Sequence of chain 1.A:
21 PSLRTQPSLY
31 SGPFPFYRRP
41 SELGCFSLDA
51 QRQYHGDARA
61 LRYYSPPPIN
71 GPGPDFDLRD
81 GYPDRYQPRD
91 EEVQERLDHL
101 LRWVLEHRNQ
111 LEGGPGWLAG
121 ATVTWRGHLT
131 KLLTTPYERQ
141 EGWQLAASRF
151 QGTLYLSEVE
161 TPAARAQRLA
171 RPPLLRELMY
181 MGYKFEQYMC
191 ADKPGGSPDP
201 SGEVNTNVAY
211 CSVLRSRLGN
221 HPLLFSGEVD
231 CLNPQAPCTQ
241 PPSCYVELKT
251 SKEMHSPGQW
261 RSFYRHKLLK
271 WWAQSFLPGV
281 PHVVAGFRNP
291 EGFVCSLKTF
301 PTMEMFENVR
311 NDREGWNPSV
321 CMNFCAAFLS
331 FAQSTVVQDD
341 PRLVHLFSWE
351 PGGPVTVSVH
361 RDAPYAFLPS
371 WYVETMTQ

A protein and the small-molecule ligand that binds it are described below.
Small molecule (SMILES): O=c1ccn([C@@H]2O[C@H](CO[P](=O)(O)O[C@H]3[C@@H](O)[C@H](n4ccc(=O)[nH]c4=O)O[C@@H]3CO[P](=O)(S)O[C@H]3[C@@H](O)[C@H](n4ccc(=O)[nH]c4=O)O[C@@H]3CO[P](=O)(S)O[C@H]3[C@@H](O)[C@H](n4ccc(=O)[nH]c4=O)O[C@@H]3COP(=O)(O)O)[C@@H](OP(=O)(O)O)[C@H]2O)c(=O)[nH]1

Binding-site contacts:
Ligand atom O1P contacts residue LYS249 of chain 1.A at 2.8 Å (salt-bridge).
Ligand atom P contacts residue LYS249 of chain 1.A at 3.4 Å.
Ligand atom O1P contacts residue THR250 of chain 1.A at 2.4 Å (h-bond).
Ligand atom O2' contacts residue MET179 of chain 1.A at 2.5 Å (h-bond).
Ligand atom N3 contacts residue TYR183 of chain 1.A at 3.7 Å.
Ligand atom O3' contacts residue CA1 of chain 1.E at 3.7 Å.
Ligand atom OP1 contacts residue GLY127 of chain 1.A at 3.5 Å.
Ligand atom O1P contacts residue CA1 of chain 1.E at 2.4 Å.
Ligand atom C2 contacts residue TYR183 of chain 1.A at 3.3 Å (hydrophobic).
Ligand atom OP2 contacts residue LYS267 of chain 1.A at 3.1 Å (salt-bridge).
Ligand atom OP1 contacts residue GLN274 of chain 1.A at 3.5 Å (h-bond).
Ligand atom O2' contacts residue GLY182 of chain 1.A at 3.1 Å.
Ligand atom C4' contacts residue LEU178 of chain 1.A at 3.5 Å (hydrophobic).
Ligand atom O3' contacts residue GLY182 of chain 1.A at 3.2 Å.
Ligand atom C5' contacts residue THR250 of chain 1.A at 3.6 Å.
Ligand atom C5' contacts residue ARG288 of chain 1.A at 3.6 Å.
Ligand atom O4' contacts residue GLU228 of chain 1.A at 3.1 Å (salt-bridge).
Ligand atom C5' contacts residue GLN274 of chain 1.A at 3.5 Å.
Ligand atom O2' contacts residue GLU228 of chain 1.A at 3.7 Å.
Ligand atom C1' contacts residue GLU228 of chain 1.A at 3.2 Å.
Ligand atom OP2 contacts residue LYS252 of chain 1.A at 3.4 Å.
Ligand atom O4' contacts residue TYR183 of chain 1.A at 3.1 Å.
Ligand atom O5' contacts residue GLN274 of chain 1.A at 3.6 Å.
Ligand atom C5' contacts residue ARG126 of chain 1.A at 3.4 Å.
Ligand atom O2' contacts residue LEU178 of chain 1.A at 3.6 Å.
Ligand atom O2 contacts residue MET179 of chain 1.A at 3.0 Å.
Ligand atom O1P contacts residue GLY182 of chain 1.A at 3.6 Å.
Ligand atom O2' contacts residue LEU175 of chain 1.A at 3.5 Å.
Ligand atom P contacts residue CA1 of chain 1.E at 3.6 Å.
Ligand atom O2 contacts residue TYR183 of chain 1.A at 2.5 Å (h-bond).
Ligand atom O2' contacts residue TYR183 of chain 1.A at 3.5 Å (h-bond).
Ligand atom OP1 contacts residue ARG126 of chain 1.A at 2.6 Å (salt-bridge).
Ligand atom N1 contacts residue TYR183 of chain 1.A at 3.6 Å.
Ligand atom OP2 contacts residue GLY127 of chain 1.A at 3.7 Å.
Ligand atom S contacts residue LYS249 of chain 1.A at 3.2 Å (salt-bridge).
Ligand atom C5' contacts residue LEU178 of chain 1.A at 3.6 Å (hydrophobic).
Ligand atom OP1 contacts residue ARG288 of chain 1.A at 2.7 Å (salt-bridge).
Ligand atom S contacts residue GLN274 of chain 1.A at 3.4 Å (h-bond).
Ligand atom C1' contacts residue TYR183 of chain 1.A at 3.3 Å (hydrophobic).
Ligand atom O1P contacts residue GLU247 of chain 1.A at 3.1 Å (salt-bridge).